Sequence of chain 1.A:
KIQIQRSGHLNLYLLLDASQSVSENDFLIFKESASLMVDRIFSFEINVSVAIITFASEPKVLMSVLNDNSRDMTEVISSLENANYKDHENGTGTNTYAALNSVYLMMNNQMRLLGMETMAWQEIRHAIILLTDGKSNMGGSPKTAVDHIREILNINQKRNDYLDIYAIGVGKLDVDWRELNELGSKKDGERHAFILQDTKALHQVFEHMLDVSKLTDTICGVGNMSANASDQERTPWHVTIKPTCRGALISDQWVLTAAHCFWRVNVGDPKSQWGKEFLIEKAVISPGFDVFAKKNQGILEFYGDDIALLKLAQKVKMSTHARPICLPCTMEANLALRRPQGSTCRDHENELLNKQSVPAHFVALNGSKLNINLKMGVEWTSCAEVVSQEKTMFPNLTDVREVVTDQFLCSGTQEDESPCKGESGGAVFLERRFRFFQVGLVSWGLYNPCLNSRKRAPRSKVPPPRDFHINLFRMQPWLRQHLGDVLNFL

The protein below binds the small molecule below.
Small molecule (SMILES): CC(=O)N[C@@H]1[C@@H](O)[C@H](O)[C@@H](CO)O[C@H]1O

Binding-site contacts:
Ligand atom N2 contacts residue GLU89 of chain 1.A at 2.6 Å (salt-bridge).
Ligand atom C7 contacts residue ASN90 of chain 1.A at 3.5 Å.
Ligand atom C2 contacts residue ASN90 of chain 1.A at 2.3 Å.
Ligand atom C1 contacts residue ASN90 of chain 1.A at 1.4 Å.
Ligand atom N2 contacts residue ASN90 of chain 1.A at 2.8 Å (h-bond).
Ligand atom C8 contacts residue GLU89 of chain 1.A at 3.4 Å.
Ligand atom C5 contacts residue ASN90 of chain 1.A at 3.7 Å.
Ligand atom O5 contacts residue ASN90 of chain 1.A at 2.4 Å (h-bond).
Ligand atom O3 contacts residue GLU89 of chain 1.A at 4.4 Å.
Ligand atom C3 contacts residue ASN90 of chain 1.A at 3.7 Å.
Ligand atom C7 contacts residue GLU89 of chain 1.A at 3.4 Å.
Ligand atom O7 contacts residue ASN90 of chain 1.A at 3.9 Å.
Ligand atom C1 contacts residue GLU89 of chain 1.A at 3.8 Å.
Ligand atom C8 contacts residue LYS86 of chain 1.A at 3.6 Å.
Ligand atom C3 contacts residue GLU89 of chain 1.A at 3.9 Å.
Ligand atom C8 contacts residue ASP87 of chain 1.A at 3.8 Å.
Ligand atom C2 contacts residue GLU89 of chain 1.A at 3.6 Å.
Ligand atom C4 contacts residue ASN90 of chain 1.A at 4.2 Å.